Binding-site contacts:
Ligand atom O5 contacts residue ASN259 of chain 15.L at 2.3 Å (h-bond).
Ligand atom C3 contacts residue ASN259 of chain 15.L at 3.8 Å.
Ligand atom C2 contacts residue ASN259 of chain 15.L at 2.4 Å.
Ligand atom C5 contacts residue ASN259 of chain 15.L at 3.7 Å.
Ligand atom C1 contacts residue ASN259 of chain 15.L at 1.4 Å.
Ligand atom C8 contacts residue LYS181 of chain 15.K at 4.3 Å.
Ligand atom N2 contacts residue ASN259 of chain 15.L at 2.9 Å (h-bond).
Ligand atom O6 contacts residue ASN259 of chain 15.L at 4.2 Å.
Ligand atom C8 contacts residue ASN259 of chain 15.L at 4.4 Å.
Ligand atom O7 contacts residue THR116 of chain 15.K at 3.9 Å.
Ligand atom C4 contacts residue ASN259 of chain 15.L at 4.2 Å.
Ligand atom C7 contacts residue ASN259 of chain 15.L at 3.1 Å.
Ligand atom O7 contacts residue LYS181 of chain 15.K at 4.3 Å.
Ligand atom O7 contacts residue ASN259 of chain 15.L at 2.9 Å (h-bond).

The small molecule below binds the protein below.
Small molecule (SMILES): CC(=O)N[C@@H]1[C@@H](O)[C@H](O)[C@@H](CO)O[C@H]1O

Sequence of chain 15.K:
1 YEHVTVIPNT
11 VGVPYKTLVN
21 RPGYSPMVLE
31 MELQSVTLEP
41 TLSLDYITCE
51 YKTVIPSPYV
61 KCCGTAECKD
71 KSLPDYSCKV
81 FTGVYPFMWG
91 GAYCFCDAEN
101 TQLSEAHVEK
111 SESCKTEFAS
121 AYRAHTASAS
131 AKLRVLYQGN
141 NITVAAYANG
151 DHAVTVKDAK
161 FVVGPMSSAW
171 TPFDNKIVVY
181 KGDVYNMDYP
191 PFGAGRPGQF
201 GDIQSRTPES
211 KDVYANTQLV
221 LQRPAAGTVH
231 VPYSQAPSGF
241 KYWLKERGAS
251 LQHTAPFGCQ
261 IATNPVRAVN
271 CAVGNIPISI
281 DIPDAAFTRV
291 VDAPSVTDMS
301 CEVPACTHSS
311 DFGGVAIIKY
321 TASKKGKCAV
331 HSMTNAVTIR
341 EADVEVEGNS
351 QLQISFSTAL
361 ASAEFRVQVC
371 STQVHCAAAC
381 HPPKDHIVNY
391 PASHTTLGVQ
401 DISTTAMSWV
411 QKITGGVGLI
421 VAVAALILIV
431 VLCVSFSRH

Sequence of chain 15.L:
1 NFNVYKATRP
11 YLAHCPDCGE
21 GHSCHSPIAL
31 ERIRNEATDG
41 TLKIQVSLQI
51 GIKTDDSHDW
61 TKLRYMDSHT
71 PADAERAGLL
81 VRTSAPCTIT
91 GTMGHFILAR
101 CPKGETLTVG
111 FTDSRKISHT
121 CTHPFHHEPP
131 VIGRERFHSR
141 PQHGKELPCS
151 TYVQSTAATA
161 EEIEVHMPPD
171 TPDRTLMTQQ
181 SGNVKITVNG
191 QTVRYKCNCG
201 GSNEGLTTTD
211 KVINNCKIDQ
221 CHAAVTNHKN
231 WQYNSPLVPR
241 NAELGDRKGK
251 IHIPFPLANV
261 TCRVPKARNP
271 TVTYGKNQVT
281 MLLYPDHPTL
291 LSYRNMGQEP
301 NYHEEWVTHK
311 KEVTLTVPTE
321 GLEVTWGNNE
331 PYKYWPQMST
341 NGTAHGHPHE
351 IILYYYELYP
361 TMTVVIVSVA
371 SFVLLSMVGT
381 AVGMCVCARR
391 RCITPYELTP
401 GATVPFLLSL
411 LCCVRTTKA